Sequence of chain 1.A:
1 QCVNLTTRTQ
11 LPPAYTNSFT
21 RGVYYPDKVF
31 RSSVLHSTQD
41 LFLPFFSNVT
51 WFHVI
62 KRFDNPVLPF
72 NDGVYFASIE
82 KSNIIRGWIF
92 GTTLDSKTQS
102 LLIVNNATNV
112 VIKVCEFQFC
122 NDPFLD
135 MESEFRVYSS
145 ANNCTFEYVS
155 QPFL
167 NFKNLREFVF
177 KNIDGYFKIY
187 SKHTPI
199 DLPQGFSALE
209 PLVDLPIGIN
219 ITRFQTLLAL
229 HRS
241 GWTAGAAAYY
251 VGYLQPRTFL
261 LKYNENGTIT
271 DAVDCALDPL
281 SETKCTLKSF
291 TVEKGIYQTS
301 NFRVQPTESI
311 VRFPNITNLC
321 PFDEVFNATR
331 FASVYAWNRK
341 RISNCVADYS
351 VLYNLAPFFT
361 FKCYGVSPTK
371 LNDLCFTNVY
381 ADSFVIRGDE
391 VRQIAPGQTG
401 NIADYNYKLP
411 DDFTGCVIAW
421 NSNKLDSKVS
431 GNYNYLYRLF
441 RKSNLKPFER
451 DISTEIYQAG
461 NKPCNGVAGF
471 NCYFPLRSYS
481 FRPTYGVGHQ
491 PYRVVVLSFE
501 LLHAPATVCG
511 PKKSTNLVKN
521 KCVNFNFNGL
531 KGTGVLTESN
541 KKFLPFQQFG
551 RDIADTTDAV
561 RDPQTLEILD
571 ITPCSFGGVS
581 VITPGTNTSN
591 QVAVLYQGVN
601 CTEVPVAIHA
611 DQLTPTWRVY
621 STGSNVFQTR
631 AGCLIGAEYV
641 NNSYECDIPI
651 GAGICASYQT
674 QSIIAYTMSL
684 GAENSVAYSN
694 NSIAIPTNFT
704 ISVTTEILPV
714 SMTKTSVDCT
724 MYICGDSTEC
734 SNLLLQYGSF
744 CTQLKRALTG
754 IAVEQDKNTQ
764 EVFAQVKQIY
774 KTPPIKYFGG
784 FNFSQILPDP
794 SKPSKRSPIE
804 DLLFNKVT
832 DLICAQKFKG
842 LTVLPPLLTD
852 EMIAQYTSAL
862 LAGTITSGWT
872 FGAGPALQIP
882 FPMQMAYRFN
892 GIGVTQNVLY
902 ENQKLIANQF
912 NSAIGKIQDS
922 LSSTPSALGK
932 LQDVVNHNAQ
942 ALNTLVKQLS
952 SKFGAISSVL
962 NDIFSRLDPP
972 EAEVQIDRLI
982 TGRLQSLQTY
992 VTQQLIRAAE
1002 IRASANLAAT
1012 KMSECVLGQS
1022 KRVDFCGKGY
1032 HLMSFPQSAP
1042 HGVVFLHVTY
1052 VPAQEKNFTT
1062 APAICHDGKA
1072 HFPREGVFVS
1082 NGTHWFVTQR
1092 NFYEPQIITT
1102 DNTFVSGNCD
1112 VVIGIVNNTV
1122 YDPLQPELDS

A protein and the small-molecule ligand that binds it are described below.
Small molecule (SMILES): CC(=O)N[C@H]1[C@H](O[C@H]2[C@H](O)[C@@H](NC(C)=O)CO[C@@H]2CO)O[C@H](CO)[C@@H](O)[C@@H]1O

Binding-site contacts:
Ligand atom O5 contacts residue GLN788 of chain 1.A at 4.1 Å.
Ligand atom C3 contacts residue ASN785 of chain 1.A at 3.8 Å.
Ligand atom C6 contacts residue GLN788 of chain 1.A at 3.6 Å.
Ligand atom O6 contacts residue GLN788 of chain 1.A at 2.4 Å (h-bond).
Ligand atom O7 contacts residue ASN785 of chain 1.A at 4.5 Å.
Ligand atom C5 contacts residue GLN788 of chain 1.A at 4.0 Å.
Ligand atom C1 contacts residue SER787 of chain 1.A at 3.7 Å.
Ligand atom C5 contacts residue SER787 of chain 1.A at 4.3 Å.
Ligand atom O5 contacts residue SER787 of chain 1.A at 4.2 Å.
Ligand atom C7 contacts residue ASN785 of chain 1.A at 3.9 Å.
Ligand atom N2 contacts residue ASN785 of chain 1.A at 2.9 Å (h-bond).
Ligand atom C2 contacts residue ASN785 of chain 1.A at 2.5 Å.
Ligand atom C4 contacts residue ASN785 of chain 1.A at 4.2 Å.
Ligand atom O5 contacts residue ASN785 of chain 1.A at 2.4 Å (h-bond).
Ligand atom C8 contacts residue ASN785 of chain 1.A at 4.2 Å.
Ligand atom C5 contacts residue ASN785 of chain 1.A at 3.7 Å.
Ligand atom C1 contacts residue ASN785 of chain 1.A at 1.4 Å.